Sequence of chain 1.A:
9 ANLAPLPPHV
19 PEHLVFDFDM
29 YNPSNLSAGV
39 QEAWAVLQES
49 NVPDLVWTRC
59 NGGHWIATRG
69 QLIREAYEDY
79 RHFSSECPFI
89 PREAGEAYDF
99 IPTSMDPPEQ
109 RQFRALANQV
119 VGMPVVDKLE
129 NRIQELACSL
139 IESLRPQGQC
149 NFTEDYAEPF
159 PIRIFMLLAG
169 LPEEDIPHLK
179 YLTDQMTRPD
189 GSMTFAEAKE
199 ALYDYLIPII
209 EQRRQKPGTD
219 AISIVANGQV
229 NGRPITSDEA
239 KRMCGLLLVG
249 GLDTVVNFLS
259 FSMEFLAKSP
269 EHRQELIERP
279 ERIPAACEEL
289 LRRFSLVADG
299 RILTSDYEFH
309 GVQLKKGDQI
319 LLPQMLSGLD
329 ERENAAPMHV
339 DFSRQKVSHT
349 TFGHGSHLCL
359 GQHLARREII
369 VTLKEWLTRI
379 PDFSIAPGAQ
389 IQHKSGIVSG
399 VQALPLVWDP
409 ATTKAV

Binding-site contacts:
Ligand atom C20 contacts residue RFB1 of chain 1.G at 0.2 Å.
Ligand atom F46 contacts residue RFB1 of chain 1.G at 0.2 Å.
Ligand atom N14 contacts residue RFB1 of chain 1.G at 0.1 Å (h-bond).
Ligand atom F58 contacts residue RFB1 of chain 1.G at 0.2 Å.
Ligand atom N25 contacts residue RFB1 of chain 1.G at 0.1 Å (h-bond).
Ligand atom C61 contacts residue RFB1 of chain 1.G at 0.2 Å.
Ligand atom C54 contacts residue RFB1 of chain 1.G at 0.2 Å.
Ligand atom C62 contacts residue RFB1 of chain 1.G at 0.1 Å.
Ligand atom F59 contacts residue RFB1 of chain 1.G at 0.2 Å.
Ligand atom C69 contacts residue RFB1 of chain 1.G at 0.1 Å.
Ligand atom F47 contacts residue RFB1 of chain 1.G at 0.1 Å.
Ligand atom C16 contacts residue RFB1 of chain 1.G at 0.2 Å.
Ligand atom C42 contacts residue RFB1 of chain 1.G at 0.2 Å.
Ligand atom C40 contacts residue RFB1 of chain 1.G at 0.2 Å.
Ligand atom F56 contacts residue RFB1 of chain 1.G at 0.2 Å.
Ligand atom C21 contacts residue RFB1 of chain 1.G at 0.2 Å.
Ligand atom N13 contacts residue RFB1 of chain 1.G at 0.2 Å (h-bond).
Ligand atom C70 contacts residue RFB1 of chain 1.G at 0.2 Å.
Ligand atom C63 contacts residue RFB1 of chain 1.G at 0.2 Å.
Ligand atom C68 contacts residue RFB1 of chain 1.G at 0.1 Å.
Ligand atom C15 contacts residue RFB1 of chain 1.G at 0.2 Å.
Ligand atom N60 contacts residue RFB1 of chain 1.G at 0.2 Å (h-bond).
Ligand atom C41 contacts residue RFB1 of chain 1.G at 0.2 Å.
Ligand atom C18 contacts residue RFB1 of chain 1.G at 0.2 Å.
Ligand atom C24 contacts residue RFB1 of chain 1.G at 0.1 Å.
Ligand atom F48 contacts residue RFB1 of chain 1.G at 0.2 Å.
Ligand atom C55 contacts residue RFB1 of chain 1.G at 0.2 Å.
Ligand atom RU contacts residue RFB1 of chain 1.G at 0.1 Å.
Ligand atom C44 contacts residue RFB1 of chain 1.G at 0.2 Å.
Ligand atom C19 contacts residue RFB1 of chain 1.G at 0.2 Å.
Ligand atom C52 contacts residue RFB1 of chain 1.G at 0.2 Å.
Ligand atom C43 contacts residue RFB1 of chain 1.G at 0.2 Å.
Ligand atom C22 contacts residue RFB1 of chain 1.G at 0.2 Å.
Ligand atom C23 contacts residue RFB1 of chain 1.G at 0.2 Å.
Ligand atom C53 contacts residue RFB1 of chain 1.G at 0.2 Å.
Ligand atom C51 contacts residue RFB1 of chain 1.G at 0.2 Å.
Ligand atom C45 contacts residue RFB1 of chain 1.G at 0.2 Å.
Ligand atom C50 contacts residue RFB1 of chain 1.G at 0.2 Å.
Ligand atom F57 contacts residue RFB1 of chain 1.G at 0.2 Å.
Ligand atom C17 contacts residue RFB1 of chain 1.G at 0.2 Å.

This protein binds this small molecule.
Small molecule (SMILES): CC1=CC2C3CC(CC4C(F)C(F)C(C5C(F)C(F)C(NC6C7CC8CC(C7)CC6C8)C(F)C5F)C(F)C4F)CCN3[Ru+2]34(N5C=CCCC5=C5C=CCCN53)(N3CCCCC3=C3CCCCN34)N2CC1